Sequence of chain 1.F:
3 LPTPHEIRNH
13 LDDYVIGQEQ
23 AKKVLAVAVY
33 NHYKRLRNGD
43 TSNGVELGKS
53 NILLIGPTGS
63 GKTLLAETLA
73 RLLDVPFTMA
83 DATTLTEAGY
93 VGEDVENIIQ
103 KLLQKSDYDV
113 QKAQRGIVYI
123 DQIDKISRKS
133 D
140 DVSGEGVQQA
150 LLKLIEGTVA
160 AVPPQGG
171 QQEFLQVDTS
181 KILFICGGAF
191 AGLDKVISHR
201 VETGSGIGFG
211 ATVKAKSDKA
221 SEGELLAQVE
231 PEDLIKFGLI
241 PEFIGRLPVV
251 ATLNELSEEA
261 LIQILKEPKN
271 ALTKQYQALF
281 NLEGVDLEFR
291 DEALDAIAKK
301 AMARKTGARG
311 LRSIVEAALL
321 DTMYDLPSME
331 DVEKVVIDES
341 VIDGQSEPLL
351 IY

The protein below binds the small molecule below.
Small molecule (SMILES): Nc1ncnc2c1ncn2[C@@H]1O[C@H](COP(=O)(O)OP(=O)(O)OP(O)(O)=S)[C@@H](O)[C@H]1O

Sequence of chain 1.E:
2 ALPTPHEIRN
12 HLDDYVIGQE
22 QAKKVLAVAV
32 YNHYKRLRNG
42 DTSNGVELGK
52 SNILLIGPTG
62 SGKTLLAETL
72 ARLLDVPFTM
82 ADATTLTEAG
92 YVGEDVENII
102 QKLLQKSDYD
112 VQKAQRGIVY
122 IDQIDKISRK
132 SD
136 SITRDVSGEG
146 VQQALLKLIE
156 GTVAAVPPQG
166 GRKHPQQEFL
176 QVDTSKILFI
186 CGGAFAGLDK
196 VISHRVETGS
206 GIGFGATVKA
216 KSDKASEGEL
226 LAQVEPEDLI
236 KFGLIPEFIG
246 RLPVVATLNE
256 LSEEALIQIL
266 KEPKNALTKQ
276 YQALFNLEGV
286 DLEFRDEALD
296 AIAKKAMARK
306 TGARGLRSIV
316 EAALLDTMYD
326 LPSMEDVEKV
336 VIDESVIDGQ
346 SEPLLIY

Binding-site contacts:
Ligand atom C4 contacts residue SER62 of chain 1.E at 3.6 Å.
Ligand atom S1G contacts residue THR60 of chain 1.E at 3.5 Å.
Ligand atom O1B contacts residue LYS64 of chain 1.E at 2.4 Å (salt-bridge).
Ligand atom O3B contacts residue THR60 of chain 1.E at 3.5 Å.
Ligand atom O2G contacts residue THR65 of chain 1.E at 2.7 Å (h-bond).
Ligand atom O3G contacts residue ARG309 of chain 1.E at 2.9 Å (salt-bridge).
Ligand atom O3A contacts residue SER62 of chain 1.E at 3.2 Å (h-bond).
Ligand atom N9 contacts residue SER62 of chain 1.E at 3.5 Å.
Ligand atom N6 contacts residue SER62 of chain 1.E at 2.6 Å (h-bond).
Ligand atom O3A contacts residue GLY61 of chain 1.E at 3.2 Å (h-bond).
Ligand atom O2A contacts residue GLY63 of chain 1.E at 3.2 Å.
Ligand atom PB contacts residue GLY61 of chain 1.E at 3.5 Å.
Ligand atom S1G contacts residue GLN124 of chain 1.E at 3.2 Å (h-bond).
Ligand atom C6 contacts residue ILE18 of chain 1.E at 3.5 Å (hydrophobic).
Ligand atom O4' contacts residue GLY61 of chain 1.E at 3.3 Å (h-bond).
Ligand atom O3B contacts residue GLY61 of chain 1.E at 3.4 Å (h-bond).
Ligand atom O2B contacts residue THR65 of chain 1.E at 2.6 Å (h-bond).
Ligand atom O3A contacts residue GLY63 of chain 1.E at 3.1 Å (h-bond).
Ligand atom O5' contacts residue GLY63 of chain 1.E at 3.4 Å (h-bond).
Ligand atom PG contacts residue ARG309 of chain 1.E at 3.3 Å.
Ligand atom C5 contacts residue GLY63 of chain 1.E at 3.5 Å.
Ligand atom C6 contacts residue SER62 of chain 1.E at 2.8 Å.
Ligand atom O2A contacts residue LEU66 of chain 1.E at 3.1 Å (h-bond).
Ligand atom C8 contacts residue GLY63 of chain 1.E at 2.5 Å.
Ligand atom O1B contacts residue GLY61 of chain 1.E at 3.3 Å (h-bond).
Ligand atom C8 contacts residue SER62 of chain 1.E at 2.2 Å.
Ligand atom N6 contacts residue ILE18 of chain 1.E at 3.4 Å (h-bond).
Ligand atom N1 contacts residue ILE18 of chain 1.E at 2.9 Å (h-bond).
Ligand atom C2 contacts residue ILE264 of chain 1.E at 3.5 Å (hydrophobic).
Ligand atom O3B contacts residue ARG309 of chain 1.E at 2.5 Å (salt-bridge).
Ligand atom N7 contacts residue SER62 of chain 1.E at 1.4 Å.
Ligand atom C5 contacts residue SER62 of chain 1.E at 2.3 Å.
Ligand atom O2A contacts residue LYS64 of chain 1.E at 3.2 Å (salt-bridge).
Ligand atom O1A contacts residue ARG309 of chain 1.E at 3.0 Å (salt-bridge).
Ligand atom C8 contacts residue GLY61 of chain 1.E at 3.0 Å.
Ligand atom N7 contacts residue GLY63 of chain 1.E at 2.2 Å (h-bond).
Ligand atom O2A contacts residue THR65 of chain 1.E at 2.9 Å (h-bond).
Ligand atom O3G contacts residue ARG246 of chain 1.F at 3.5 Å (salt-bridge).
Ligand atom O2B contacts residue LYS64 of chain 1.E at 3.5 Å.
Ligand atom N6 contacts residue GLN20 of chain 1.E at 3.2 Å.